The small molecule below binds the protein below.
Small molecule (SMILES): Cc1cc(CCCCCCCOc2ccc(C3=N[C@@H](C)CO3)cc2)on1

Sequence of chain 60.C:
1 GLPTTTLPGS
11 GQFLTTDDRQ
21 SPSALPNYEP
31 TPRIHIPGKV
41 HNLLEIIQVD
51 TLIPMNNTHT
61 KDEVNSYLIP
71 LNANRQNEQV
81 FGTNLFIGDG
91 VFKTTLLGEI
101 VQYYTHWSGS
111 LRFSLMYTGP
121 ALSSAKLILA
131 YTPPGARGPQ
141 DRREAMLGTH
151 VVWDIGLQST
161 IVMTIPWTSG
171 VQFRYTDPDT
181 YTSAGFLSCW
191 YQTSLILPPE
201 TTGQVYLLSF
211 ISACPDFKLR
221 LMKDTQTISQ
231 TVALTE

Binding-site contacts:
Ligand atom O1 contacts residue VAL188 of chain 60.A at 3.8 Å.
Ligand atom O1 contacts residue TYR152 of chain 60.A at 3.9 Å.
Ligand atom C4 contacts residue PHE186 of chain 60.A at 3.6 Å (hydrophobic).
Ligand atom C31 contacts residue VAL176 of chain 60.A at 3.3 Å (hydrophobic).
Ligand atom O1B contacts residue MET221 of chain 60.A at 3.4 Å.
Ligand atom C4 contacts residue MET224 of chain 60.A at 3.8 Å (hydrophobic).
Ligand atom C3 contacts residue PRO174 of chain 60.A at 3.8 Å (hydrophobic).
Ligand atom N3A contacts residue ASN219 of chain 60.A at 3.0 Å (h-bond).
Ligand atom C3C contacts residue TYR128 of chain 60.A at 3.9 Å (hydrophobic).
Ligand atom C31 contacts residue PRO174 of chain 60.A at 3.4 Å (hydrophobic).
Ligand atom C6B contacts residue LEU106 of chain 60.A at 3.9 Å (hydrophobic).
Ligand atom O1B contacts residue TYR128 of chain 60.A at 3.9 Å.
Ligand atom C4C contacts residue TYR152 of chain 60.A at 3.8 Å (hydrophobic).
Ligand atom C4A contacts residue ASN219 of chain 60.A at 3.5 Å.
Ligand atom O1 contacts residue PHE186 of chain 60.A at 3.5 Å.
Ligand atom C7C contacts residue TYR128 of chain 60.A at 3.6 Å (hydrophobic).
Ligand atom C6B contacts residue TYR197 of chain 60.A at 3.6 Å (hydrophobic).
Ligand atom C5 contacts residue TYR152 of chain 60.A at 3.8 Å (hydrophobic).
Ligand atom C5 contacts residue PHE186 of chain 60.A at 3.5 Å (hydrophobic).
Ligand atom C6C contacts residue MET221 of chain 60.A at 3.7 Å (hydrophobic).
Ligand atom C1B contacts residue MET221 of chain 60.A at 3.8 Å (hydrophobic).
Ligand atom C3 contacts residue PHE186 of chain 60.A at 3.8 Å (hydrophobic).
Ligand atom C5B contacts residue TYR197 of chain 60.A at 3.7 Å (hydrophobic).
Ligand atom C3B contacts residue MET221 of chain 60.A at 3.8 Å (hydrophobic).
Ligand atom N2 contacts residue ALA24 of chain 60.C at 3.4 Å.
Ligand atom C6C contacts residue VAL191 of chain 60.A at 3.2 Å (hydrophobic).
Ligand atom C31 contacts residue SER175 of chain 60.A at 3.6 Å.
Ligand atom C2B contacts residue MET221 of chain 60.A at 3.5 Å (hydrophobic).
Ligand atom C31 contacts residue ALA150 of chain 60.A at 3.5 Å (hydrophobic).
Ligand atom C5C contacts residue TYR128 of chain 60.A at 3.5 Å (hydrophobic).
Ligand atom C2C contacts residue VAL188 of chain 60.A at 3.2 Å (hydrophobic).
Ligand atom C4 contacts residue TYR152 of chain 60.A at 3.9 Å (hydrophobic).
Ligand atom O1 contacts residue ALA24 of chain 60.C at 3.6 Å.
Ligand atom N2 contacts residue PHE186 of chain 60.A at 3.7 Å.
Ligand atom C3C contacts residue VAL188 of chain 60.A at 3.3 Å (hydrophobic).
Ligand atom C5C contacts residue ILE104 of chain 60.A at 3.8 Å (hydrophobic).
Ligand atom C4B contacts residue LEU106 of chain 60.A at 3.7 Å (hydrophobic).
Ligand atom C7C contacts residue TYR197 of chain 60.A at 3.8 Å (hydrophobic).
Ligand atom CM1 contacts residue SER107 of chain 60.A at 3.9 Å.
Ligand atom C5B contacts residue LEU106 of chain 60.A at 3.5 Å (hydrophobic).

Sequence of chain 60.A:
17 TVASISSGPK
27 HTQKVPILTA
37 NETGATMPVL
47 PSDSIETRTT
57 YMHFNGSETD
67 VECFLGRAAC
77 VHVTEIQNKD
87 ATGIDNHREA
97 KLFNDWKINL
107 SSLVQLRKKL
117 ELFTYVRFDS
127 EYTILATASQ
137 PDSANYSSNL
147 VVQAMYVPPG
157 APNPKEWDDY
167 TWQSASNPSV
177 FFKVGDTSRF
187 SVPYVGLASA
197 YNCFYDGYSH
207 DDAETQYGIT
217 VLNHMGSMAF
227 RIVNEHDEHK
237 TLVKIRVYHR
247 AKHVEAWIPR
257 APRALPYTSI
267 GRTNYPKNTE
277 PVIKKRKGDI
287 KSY